A protein and the small-molecule ligand that binds it are described below.
Small molecule (SMILES): CC(=O)N[C@@H]1[C@@H](O)[C@H](O)[C@@H](CO)O[C@H]1O

Sequence of chain 4.A:
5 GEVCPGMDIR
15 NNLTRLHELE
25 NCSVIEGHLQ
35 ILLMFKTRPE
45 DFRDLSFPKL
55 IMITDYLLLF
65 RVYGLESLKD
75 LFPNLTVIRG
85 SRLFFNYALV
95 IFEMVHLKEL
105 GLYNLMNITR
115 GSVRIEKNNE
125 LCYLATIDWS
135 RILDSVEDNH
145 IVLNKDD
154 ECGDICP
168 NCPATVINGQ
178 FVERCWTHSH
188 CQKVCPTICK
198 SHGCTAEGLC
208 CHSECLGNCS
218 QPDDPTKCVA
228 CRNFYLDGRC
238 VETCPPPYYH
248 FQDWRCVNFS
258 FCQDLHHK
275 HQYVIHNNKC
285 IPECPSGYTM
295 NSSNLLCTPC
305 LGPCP

Binding-site contacts:
Ligand atom O3 contacts residue ASP138 of chain 4.A at 2.8 Å (salt-bridge).
Ligand atom C7 contacts residue ASP138 of chain 4.A at 4.0 Å.
Ligand atom C7 contacts residue ARG135 of chain 4.A at 3.8 Å.
Ligand atom N2 contacts residue ILE136 of chain 4.A at 3.7 Å.
Ligand atom C5 contacts residue SER198 of chain 4.A at 4.3 Å.
Ligand atom O5 contacts residue THR113 of chain 4.A at 4.2 Å.
Ligand atom C4 contacts residue ASN111 of chain 4.A at 4.2 Å.
Ligand atom O6 contacts residue ARG229 of chain 4.A at 3.3 Å (salt-bridge).
Ligand atom C5 contacts residue THR113 of chain 4.A at 3.9 Å.
Ligand atom C4 contacts residue ASP138 of chain 4.A at 4.1 Å.
Ligand atom C8 contacts residue SER134 of chain 4.A at 3.3 Å.
Ligand atom C8 contacts residue ASP138 of chain 4.A at 3.9 Å.
Ligand atom C3 contacts residue ASN111 of chain 4.A at 3.8 Å.
Ligand atom C6 contacts residue SER198 of chain 4.A at 4.2 Å.
Ligand atom C7 contacts residue ILE136 of chain 4.A at 3.9 Å (hydrophobic).
Ligand atom O4 contacts residue ASP138 of chain 4.A at 3.7 Å.
Ligand atom O7 contacts residue ARG135 of chain 4.A at 3.6 Å.
Ligand atom C4 contacts residue SER198 of chain 4.A at 4.0 Å.
Ligand atom C2 contacts residue ASP138 of chain 4.A at 4.1 Å.
Ligand atom O5 contacts residue ASN111 of chain 4.A at 2.3 Å (h-bond).
Ligand atom O6 contacts residue LEU213 of chain 4.A at 3.2 Å.
Ligand atom C6 contacts residue THR113 of chain 4.A at 3.8 Å.
Ligand atom N2 contacts residue ASP138 of chain 4.A at 3.5 Å (salt-bridge).
Ligand atom C7 contacts residue ASN111 of chain 4.A at 3.5 Å.
Ligand atom O7 contacts residue ASN111 of chain 4.A at 3.6 Å (h-bond).
Ligand atom C2 contacts residue ASN111 of chain 4.A at 2.5 Å.
Ligand atom C2 contacts residue SER198 of chain 4.A at 3.8 Å.
Ligand atom O7 contacts residue SER198 of chain 4.A at 3.7 Å.
Ligand atom N2 contacts residue ASN111 of chain 4.A at 2.9 Å (h-bond).
Ligand atom O6 contacts residue SER198 of chain 4.A at 3.2 Å (h-bond).
Ligand atom C8 contacts residue LEU137 of chain 4.A at 3.9 Å (hydrophobic).
Ligand atom C8 contacts residue ILE136 of chain 4.A at 3.7 Å (hydrophobic).
Ligand atom C3 contacts residue ASP138 of chain 4.A at 3.2 Å.
Ligand atom O5 contacts residue SER198 of chain 4.A at 3.8 Å.
Ligand atom C5 contacts residue ASN111 of chain 4.A at 3.6 Å.
Ligand atom C8 contacts residue ARG135 of chain 4.A at 3.4 Å.
Ligand atom C1 contacts residue SER198 of chain 4.A at 4.3 Å.
Ligand atom C6 contacts residue ARG229 of chain 4.A at 3.9 Å.
Ligand atom O5 contacts residue LEU213 of chain 4.A at 3.6 Å.
Ligand atom C1 contacts residue ASN111 of chain 4.A at 1.4 Å.